Sequence of chain 1.A:
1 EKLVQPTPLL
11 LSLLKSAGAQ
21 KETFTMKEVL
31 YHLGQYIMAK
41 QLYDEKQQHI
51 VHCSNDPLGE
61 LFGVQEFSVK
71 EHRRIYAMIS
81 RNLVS

This protein binds this small molecule.
Small molecule (SMILES): COc1cc(C(N)=O)ccc1NC(=O)[C@@H]1N[C@@H](CC(C)(C)C)[C@@]2(C(=O)Nc3cc(Cl)sc32)[C@H]1c1cccc(Cl)c1F

Binding-site contacts:
Ligand atom C6 contacts residue LEU33 of chain 1.A at 3.7 Å (hydrophobic).
Ligand atom C6 contacts residue GLY34 of chain 1.A at 3.7 Å.
Ligand atom C23 contacts residue GLY34 of chain 1.A at 3.7 Å.
Ligand atom O51 contacts residue HIS49 of chain 1.A at 2.9 Å.
Ligand atom CL1 contacts residue ILE37 of chain 1.A at 3.9 Å.
Ligand atom C32 contacts residue HIS72 of chain 1.A at 3.5 Å.
Ligand atom C35 contacts residue HIS72 of chain 1.A at 3.9 Å.
Ligand atom CL1 contacts residue PHE62 of chain 1.A at 3.6 Å.
Ligand atom C45 contacts residue HIS49 of chain 1.A at 3.4 Å.
Ligand atom N51 contacts residue LYS70 of chain 1.A at 3.0 Å.
Ligand atom C41 contacts residue HIS72 of chain 1.A at 3.9 Å.
Ligand atom C5 contacts residue ILE37 of chain 1.A at 3.8 Å (hydrophobic).
Ligand atom C46 contacts residue HIS49 of chain 1.A at 3.6 Å.
Ligand atom C43 contacts residue VAL69 of chain 1.A at 3.5 Å (hydrophobic).
Ligand atom C34 contacts residue HIS72 of chain 1.A at 3.7 Å.
Ligand atom C24 contacts residue VAL69 of chain 1.A at 3.6 Å (hydrophobic).
Ligand atom F1 contacts residue HIS72 of chain 1.A at 3.5 Å.
Ligand atom O41 contacts residue VAL69 of chain 1.A at 3.0 Å (h-bond).
Ligand atom C33 contacts residue HIS72 of chain 1.A at 3.5 Å.
Ligand atom C34 contacts residue TYR76 of chain 1.A at 3.5 Å (hydrophobic).
Ligand atom C48 contacts residue VAL69 of chain 1.A at 3.5 Å (hydrophobic).
Ligand atom S4 contacts residue ILE75 of chain 1.A at 3.4 Å.
Ligand atom C34 contacts residue LEU30 of chain 1.A at 3.5 Å (hydrophobic).
Ligand atom N1 contacts residue GLY34 of chain 1.A at 3.9 Å.
Ligand atom N42 contacts residue VAL69 of chain 1.A at 3.8 Å.
Ligand atom C6 contacts residue LEU30 of chain 1.A at 3.6 Å (hydrophobic).
Ligand atom F1 contacts residue ILE75 of chain 1.A at 3.1 Å.
Ligand atom CL2 contacts residue HIS72 of chain 1.A at 3.4 Å.
Ligand atom O41 contacts residue HIS72 of chain 1.A at 2.8 Å (h-bond).
Ligand atom C8 contacts residue LEU30 of chain 1.A at 3.6 Å (hydrophobic).
Ligand atom C31 contacts residue HIS72 of chain 1.A at 3.7 Å.
Ligand atom C50 contacts residue TYR43 of chain 1.A at 3.7 Å (hydrophobic).
Ligand atom CL2 contacts residue TYR76 of chain 1.A at 3.3 Å.
Ligand atom C23 contacts residue MET38 of chain 1.A at 3.8 Å (hydrophobic).
Ligand atom C33 contacts residue LEU30 of chain 1.A at 3.8 Å (hydrophobic).
Ligand atom N1 contacts residue LEU30 of chain 1.A at 3.0 Å (h-bond).
Ligand atom CL2 contacts residue LEU30 of chain 1.A at 3.9 Å.
Ligand atom N51 contacts residue HIS49 of chain 1.A at 3.2 Å.
Ligand atom C41 contacts residue VAL69 of chain 1.A at 3.5 Å (hydrophobic).
Ligand atom C51 contacts residue HIS49 of chain 1.A at 3.3 Å.